A protein and the small-molecule ligand that binds it are described below.
Small molecule (SMILES): NCc1ccc(CNc2ccc([N+](=O)[O-])cc2C(N)=O)cc1

Binding-site contacts:
Ligand atom N4 contacts residue GLU16 of chain 1.A at 3.9 Å.
Ligand atom C14 contacts residue PHE90 of chain 1.A at 3.6 Å (hydrophobic).
Ligand atom C13 contacts residue HIS92 of chain 1.A at 3.8 Å.
Ligand atom O3 contacts residue GLU89 of chain 1.A at 3.9 Å.
Ligand atom C7 contacts residue ALA39 of chain 1.A at 3.5 Å (hydrophobic).
Ligand atom C2 contacts residue ALA39 of chain 1.A at 3.9 Å (hydrophobic).
Ligand atom N2 contacts residue ALA39 of chain 1.A at 3.3 Å.
Ligand atom O2 contacts residue VAL26 of chain 1.A at 3.2 Å.
Ligand atom N2 contacts residue LEU142 of chain 1.A at 3.5 Å.
Ligand atom O3 contacts residue ALA39 of chain 1.A at 3.9 Å.
Ligand atom N3 contacts residue LEU142 of chain 1.A at 3.8 Å.
Ligand atom C13 contacts residue PHE90 of chain 1.A at 3.8 Å (hydrophobic).
Ligand atom C14 contacts residue HIS92 of chain 1.A at 3.6 Å.
Ligand atom C10 contacts residue LYS97 of chain 1.A at 3.9 Å.
Ligand atom O1 contacts residue VAL26 of chain 1.A at 3.4 Å.
Ligand atom C4 contacts residue LEU142 of chain 1.A at 3.8 Å (hydrophobic).
Ligand atom O3 contacts residue LEU142 of chain 1.A at 4.0 Å.
Ligand atom N1 contacts residue VAL26 of chain 1.A at 3.5 Å.
Ligand atom C15 contacts residue GLU16 of chain 1.A at 3.4 Å.
Ligand atom C7 contacts residue GLU89 of chain 1.A at 3.9 Å.
Ligand atom N2 contacts residue GLU89 of chain 1.A at 3.0 Å (salt-bridge).
Ligand atom C10 contacts residue HIS92 of chain 1.A at 3.8 Å.
Ligand atom C8 contacts residue LEU91 of chain 1.A at 3.1 Å (hydrophobic).
Ligand atom C15 contacts residue ILE18 of chain 1.A at 3.9 Å (hydrophobic).
Ligand atom C3 contacts residue LEU142 of chain 1.A at 3.6 Å (hydrophobic).
Ligand atom C8 contacts residue LEU142 of chain 1.A at 4.0 Å (hydrophobic).
Ligand atom C9 contacts residue HIS92 of chain 1.A at 3.6 Å.
Ligand atom C3 contacts residue ILE18 of chain 1.A at 4.0 Å (hydrophobic).
Ligand atom C7 contacts residue LEU142 of chain 1.A at 3.4 Å (hydrophobic).
Ligand atom C9 contacts residue LEU91 of chain 1.A at 3.6 Å (hydrophobic).
Ligand atom O3 contacts residue PHE90 of chain 1.A at 3.3 Å.
Ligand atom N3 contacts residue LEU91 of chain 1.A at 3.0 Å (h-bond).
Ligand atom C11 contacts residue LYS97 of chain 1.A at 4.0 Å.
Ligand atom C8 contacts residue HIS92 of chain 1.A at 3.9 Å.
Ligand atom C8 contacts residue GLN93 of chain 1.A at 3.7 Å.
Ligand atom C1 contacts residue VAL26 of chain 1.A at 3.9 Å (hydrophobic).
Ligand atom C13 contacts residue ILE18 of chain 1.A at 3.5 Å (hydrophobic).
Ligand atom C14 contacts residue LEU91 of chain 1.A at 3.3 Å (hydrophobic).
Ligand atom O3 contacts residue LEU91 of chain 1.A at 2.9 Å (h-bond).
Ligand atom C12 contacts residue ILE18 of chain 1.A at 3.8 Å (hydrophobic).

Sequence of chain 1.A:
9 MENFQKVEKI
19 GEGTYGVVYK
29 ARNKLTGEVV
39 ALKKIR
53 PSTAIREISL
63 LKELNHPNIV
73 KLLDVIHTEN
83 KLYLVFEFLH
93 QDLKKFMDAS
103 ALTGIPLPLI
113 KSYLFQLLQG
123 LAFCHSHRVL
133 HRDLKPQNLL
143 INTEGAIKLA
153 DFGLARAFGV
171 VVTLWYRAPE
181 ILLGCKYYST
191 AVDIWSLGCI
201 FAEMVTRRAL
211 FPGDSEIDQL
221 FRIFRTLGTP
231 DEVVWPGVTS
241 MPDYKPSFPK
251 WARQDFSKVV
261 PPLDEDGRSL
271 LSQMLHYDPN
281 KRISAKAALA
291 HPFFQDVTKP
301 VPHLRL